Sequence of chain 2.A:
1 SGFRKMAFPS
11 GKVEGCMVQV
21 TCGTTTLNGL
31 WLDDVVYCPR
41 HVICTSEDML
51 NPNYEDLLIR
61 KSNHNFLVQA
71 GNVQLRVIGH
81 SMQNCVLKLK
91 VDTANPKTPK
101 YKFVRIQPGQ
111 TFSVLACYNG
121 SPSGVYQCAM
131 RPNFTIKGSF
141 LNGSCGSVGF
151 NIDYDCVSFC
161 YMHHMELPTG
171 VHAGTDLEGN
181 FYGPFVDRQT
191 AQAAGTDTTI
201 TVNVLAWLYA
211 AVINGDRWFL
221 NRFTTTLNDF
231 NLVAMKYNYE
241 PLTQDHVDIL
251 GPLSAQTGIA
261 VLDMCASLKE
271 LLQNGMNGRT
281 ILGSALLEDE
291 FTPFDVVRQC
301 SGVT

Binding-site contacts:
Ligand atom CL contacts residue MET165 of chain 2.A at 4.0 Å.
Ligand atom C6 contacts residue HIS164 of chain 2.A at 3.9 Å.
Ligand atom N1 contacts residue PHE140 of chain 2.A at 3.5 Å.
Ligand atom C9 contacts residue CYS145 of chain 2.A at 3.7 Å (hydrophobic).
Ligand atom CL contacts residue ASP187 of chain 2.A at 3.2 Å.
Ligand atom C6 contacts residue MET165 of chain 2.A at 3.9 Å (hydrophobic).
Ligand atom C6 contacts residue MET49 of chain 2.A at 3.5 Å (hydrophobic).
Ligand atom C9 contacts residue HIS163 of chain 2.A at 3.2 Å.
Ligand atom O contacts residue MET165 of chain 2.A at 3.6 Å.
Ligand atom C9 contacts residue GLU166 of chain 2.A at 3.9 Å.
Ligand atom C contacts residue CYS145 of chain 2.A at 4.0 Å (hydrophobic).
Ligand atom CL contacts residue HIS41 of chain 2.A at 3.3 Å.
Ligand atom C3 contacts residue GLN189 of chain 2.A at 3.4 Å.
Ligand atom C4 contacts residue MET49 of chain 2.A at 3.9 Å (hydrophobic).
Ligand atom C10 contacts residue LEU141 of chain 2.A at 3.6 Å (hydrophobic).
Ligand atom C4 contacts residue ARG188 of chain 2.A at 3.9 Å.
Ligand atom C4 contacts residue GLN189 of chain 2.A at 3.6 Å.
Ligand atom C10 contacts residue GLU166 of chain 2.A at 3.6 Å.
Ligand atom C7 contacts residue HIS41 of chain 2.A at 3.8 Å.
Ligand atom C5 contacts residue MET165 of chain 2.A at 3.5 Å (hydrophobic).
Ligand atom C7 contacts residue HIS164 of chain 2.A at 3.4 Å.
Ligand atom N1 contacts residue LEU141 of chain 2.A at 3.9 Å.
Ligand atom N2 contacts residue ASN142 of chain 2.A at 3.7 Å.
Ligand atom C9 contacts residue SER144 of chain 2.A at 4.0 Å.
Ligand atom O contacts residue GLU166 of chain 2.A at 3.0 Å (salt-bridge).
Ligand atom C10 contacts residue PHE140 of chain 2.A at 3.2 Å (hydrophobic).
Ligand atom N2 contacts residue LEU141 of chain 2.A at 3.7 Å.
Ligand atom N1 contacts residue SER144 of chain 2.A at 3.6 Å (h-bond).
Ligand atom CL contacts residue HIS164 of chain 2.A at 3.7 Å.
Ligand atom N1 contacts residue GLU166 of chain 2.A at 3.9 Å.
Ligand atom C7 contacts residue MET49 of chain 2.A at 4.0 Å (hydrophobic).
Ligand atom C5 contacts residue ARG188 of chain 2.A at 3.7 Å.
Ligand atom N1 contacts residue HIS163 of chain 2.A at 2.8 Å (h-bond).
Ligand atom C contacts residue HIS164 of chain 2.A at 3.8 Å.
Ligand atom C8 contacts residue ASN142 of chain 2.A at 3.7 Å.
Ligand atom N2 contacts residue GLU166 of chain 2.A at 3.9 Å.
Ligand atom CL contacts residue MET49 of chain 2.A at 4.0 Å.
Ligand atom C10 contacts residue ASN142 of chain 2.A at 4.0 Å.
Ligand atom C8 contacts residue CYS145 of chain 2.A at 3.9 Å (hydrophobic).
Ligand atom C5 contacts residue MET49 of chain 2.A at 3.4 Å (hydrophobic).

This small molecule binds to this protein.
Small molecule (SMILES): O[C@@H](Cc1cccc(Cl)c1)Cn1cncn1